Binding-site contacts:
Ligand atom O5' contacts residue ARG174 of chain 1.I at 4.3 Å.
Ligand atom PA contacts residue ARG174 of chain 1.I at 4.1 Å.
Ligand atom C6 contacts residue ARG174 of chain 1.I at 3.6 Å.
Ligand atom PG contacts residue LYS167 of chain 1.I at 4.2 Å.
Ligand atom O3B contacts residue ARG174 of chain 1.I at 3.9 Å.
Ligand atom O2G contacts residue LYS167 of chain 1.I at 4.0 Å.
Ligand atom O4' contacts residue ASP328 of chain 1.I at 4.2 Å.
Ligand atom C5' contacts residue ASP328 of chain 1.I at 3.5 Å.
Ligand atom N4 contacts residue LYS159 of chain 1.I at 3.4 Å.
Ligand atom O2A contacts residue ARG174 of chain 1.I at 3.7 Å.
Ligand atom O1G contacts residue ARG174 of chain 1.I at 3.9 Å.
Ligand atom O1G contacts residue ARG163 of chain 1.I at 2.4 Å (salt-bridge).
Ligand atom O2G contacts residue ARG163 of chain 1.I at 4.1 Å.
Ligand atom PG contacts residue ARG163 of chain 1.I at 3.9 Å.
Ligand atom C4' contacts residue ASP238 of chain 1.I at 4.5 Å.
Ligand atom C5 contacts residue ARG174 of chain 1.I at 3.3 Å.
Ligand atom O5' contacts residue ASP328 of chain 1.I at 4.3 Å.
Ligand atom C2' contacts residue ASP238 of chain 1.I at 4.0 Å.
Ligand atom O3G contacts residue LYS167 of chain 1.I at 4.0 Å.
Ligand atom O3A contacts residue ARG174 of chain 1.I at 3.5 Å (salt-bridge).
Ligand atom C3' contacts residue ASP238 of chain 1.I at 3.7 Å.
Ligand atom C4' contacts residue ASP328 of chain 1.I at 3.6 Å.
Ligand atom O1G contacts residue LYS167 of chain 1.I at 3.8 Å.
Ligand atom C4 contacts residue ARG174 of chain 1.I at 4.3 Å.
Ligand atom O2 contacts residue SER288 of chain 1.I at 4.2 Å.

Sequence of chain 1.I:
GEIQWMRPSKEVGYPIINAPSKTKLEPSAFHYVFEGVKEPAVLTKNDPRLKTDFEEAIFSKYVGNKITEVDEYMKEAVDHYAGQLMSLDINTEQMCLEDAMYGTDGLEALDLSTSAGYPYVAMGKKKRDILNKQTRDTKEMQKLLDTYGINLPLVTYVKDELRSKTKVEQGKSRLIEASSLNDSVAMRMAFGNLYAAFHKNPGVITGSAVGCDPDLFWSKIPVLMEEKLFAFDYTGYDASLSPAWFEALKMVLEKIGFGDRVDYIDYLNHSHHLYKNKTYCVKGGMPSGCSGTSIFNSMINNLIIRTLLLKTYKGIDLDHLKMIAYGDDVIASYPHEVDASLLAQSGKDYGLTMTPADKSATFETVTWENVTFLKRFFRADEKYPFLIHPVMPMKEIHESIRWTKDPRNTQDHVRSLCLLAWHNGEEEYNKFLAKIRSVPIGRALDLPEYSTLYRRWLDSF

The protein below binds the small molecule below.
Small molecule (SMILES): Nc1ccn([C@H]2CC[C@@H](CO[P](=O)(O)O[P](=O)(O)OP(=O)(O)O)O2)c(=O)n1